Binding-site contacts:
Ligand atom O5 contacts residue ASP312 of chain 1.C at 3.0 Å.
Ligand atom C1 contacts residue S3P1 of chain 1.J at 3.5 Å.
Ligand atom N1 contacts residue S3P1 of chain 1.J at 2.9 Å (h-bond).
Ligand atom P1 contacts residue GLY92 of chain 1.C at 3.5 Å.
Ligand atom C1 contacts residue GLU340 of chain 1.C at 3.4 Å.
Ligand atom O5 contacts residue ARG385 of chain 1.C at 2.6 Å (salt-bridge).
Ligand atom O4 contacts residue ASP312 of chain 1.C at 3.6 Å (salt-bridge).
Ligand atom C3 contacts residue HIS384 of chain 1.C at 3.6 Å.
Ligand atom P1 contacts residue THR93 of chain 1.C at 3.7 Å.
Ligand atom O4 contacts residue LYS20 of chain 1.C at 2.9 Å (salt-bridge).
Ligand atom O4 contacts residue S3P1 of chain 1.J at 3.4 Å (h-bond).
Ligand atom O3 contacts residue ASN90 of chain 1.C at 3.5 Å (h-bond).
Ligand atom O3 contacts residue GLU340 of chain 1.C at 3.7 Å.
Ligand atom N1 contacts residue GLU340 of chain 1.C at 2.9 Å (salt-bridge).
Ligand atom P1 contacts residue ARG120 of chain 1.C at 3.5 Å.
Ligand atom C2 contacts residue ARG343 of chain 1.C at 3.8 Å.
Ligand atom O2 contacts residue THR93 of chain 1.C at 3.3 Å (h-bond).
Ligand atom O3 contacts residue GLY92 of chain 1.C at 2.8 Å (h-bond).
Ligand atom O2 contacts residue GLN168 of chain 1.C at 2.9 Å (h-bond).
Ligand atom O5 contacts residue ARG343 of chain 1.C at 3.0 Å (salt-bridge).
Ligand atom O2 contacts residue GLY92 of chain 1.C at 3.1 Å.
Ligand atom O2 contacts residue ARG120 of chain 1.C at 2.8 Å (salt-bridge).
Ligand atom C3 contacts residue S3P1 of chain 1.J at 3.5 Å.
Ligand atom C2 contacts residue ASP312 of chain 1.C at 3.5 Å.
Ligand atom C2 contacts residue S3P1 of chain 1.J at 3.2 Å.
Ligand atom C2 contacts residue GLU340 of chain 1.C at 3.1 Å.
Ligand atom O4 contacts residue HIS384 of chain 1.C at 3.1 Å (h-bond).
Ligand atom O1 contacts residue GLN168 of chain 1.C at 3.7 Å.
Ligand atom O1 contacts residue S3P1 of chain 1.J at 3.6 Å (h-bond).
Ligand atom C1 contacts residue ARG120 of chain 1.C at 3.4 Å.
Ligand atom O5 contacts residue HIS384 of chain 1.C at 3.8 Å.
Ligand atom C3 contacts residue ARG385 of chain 1.C at 3.5 Å.
Ligand atom C3 contacts residue ARG343 of chain 1.C at 3.6 Å.
Ligand atom C3 contacts residue ASP312 of chain 1.C at 3.1 Å.
Ligand atom O4 contacts residue GLU340 of chain 1.C at 3.5 Å (salt-bridge).
Ligand atom P1 contacts residue GLN168 of chain 1.C at 3.8 Å.
Ligand atom O3 contacts residue ARG120 of chain 1.C at 2.8 Å (salt-bridge).
Ligand atom C3 contacts residue GLU340 of chain 1.C at 3.5 Å.
Ligand atom O1 contacts residue THR93 of chain 1.C at 2.7 Å (h-bond).
Ligand atom O4 contacts residue ARG385 of chain 1.C at 3.4 Å (salt-bridge).

Sequence of chain 1.C:
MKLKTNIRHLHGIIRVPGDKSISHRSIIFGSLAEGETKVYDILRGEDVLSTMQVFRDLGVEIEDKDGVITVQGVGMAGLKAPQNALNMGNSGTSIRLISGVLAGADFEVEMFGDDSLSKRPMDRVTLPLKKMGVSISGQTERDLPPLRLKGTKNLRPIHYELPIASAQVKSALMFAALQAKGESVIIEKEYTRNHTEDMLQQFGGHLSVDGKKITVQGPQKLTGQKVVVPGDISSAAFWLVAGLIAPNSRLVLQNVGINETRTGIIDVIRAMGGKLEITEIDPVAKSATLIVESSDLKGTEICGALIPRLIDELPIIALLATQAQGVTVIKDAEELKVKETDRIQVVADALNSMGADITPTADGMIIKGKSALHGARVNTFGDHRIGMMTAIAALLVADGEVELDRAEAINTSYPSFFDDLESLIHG

This small molecule binds to this protein.
Small molecule (SMILES): O=C(O)C[NH2+]CP(=O)(O)O